Binding-site contacts:
Ligand atom N12 contacts residue LEU41 of chain 2.A at 3.6 Å.
Ligand atom N12 contacts residue PHE131 of chain 2.A at 3.4 Å.
Ligand atom C14 contacts residue ASN44 of chain 2.A at 3.7 Å.
Ligand atom C33 contacts residue ASP47 of chain 2.A at 3.5 Å.
Ligand atom O8 contacts residue ALA48 of chain 2.A at 3.2 Å.
Ligand atom O3 contacts residue GLY90 of chain 2.A at 3.5 Å.
Ligand atom C33 contacts residue ASN44 of chain 2.A at 3.5 Å.
Ligand atom C6 contacts residue SER45 of chain 2.A at 3.8 Å.
Ligand atom N12 contacts residue ASN44 of chain 2.A at 3.4 Å (h-bond).
Ligand atom C4 contacts residue THR177 of chain 2.A at 3.8 Å.
Ligand atom O3 contacts residue MET91 of chain 2.A at 3.6 Å.
Ligand atom C19 contacts residue PHE131 of chain 2.A at 3.7 Å (hydrophobic).
Ligand atom N15 contacts residue PHE131 of chain 2.A at 3.5 Å.
Ligand atom C14 contacts residue PHE131 of chain 2.A at 3.5 Å (hydrophobic).
Ligand atom C5 contacts residue MET91 of chain 2.A at 3.8 Å (hydrophobic).
Ligand atom O20 contacts residue PHE131 of chain 2.A at 3.2 Å.
Ligand atom C27 contacts residue ILE89 of chain 2.A at 3.7 Å (hydrophobic).
Ligand atom C27 contacts residue GLY90 of chain 2.A at 3.3 Å.
Ligand atom C30 contacts residue GLY128 of chain 2.A at 3.5 Å.
Ligand atom O31 contacts residue GLY128 of chain 2.A at 3.6 Å (h-bond).
Ligand atom C26 contacts residue ASN44 of chain 2.A at 3.4 Å.
Ligand atom C6 contacts residue THR177 of chain 2.A at 3.7 Å.
Ligand atom N13 contacts residue ASN44 of chain 2.A at 3.5 Å.
Ligand atom C11 contacts residue PHE131 of chain 2.A at 3.8 Å (hydrophobic).
Ligand atom C1 contacts residue MET91 of chain 2.A at 3.7 Å (hydrophobic).
Ligand atom N2 contacts residue MET91 of chain 2.A at 3.7 Å.
Ligand atom C7 contacts residue ASP86 of chain 2.A at 3.3 Å.
Ligand atom O8 contacts residue THR177 of chain 2.A at 3.4 Å.
Ligand atom N13 contacts residue VAL179 of chain 2.A at 3.7 Å.
Ligand atom C6 contacts residue ASP86 of chain 2.A at 3.3 Å.
Ligand atom C11 contacts residue ASN44 of chain 2.A at 3.5 Å.
Ligand atom C7 contacts residue THR177 of chain 2.A at 3.6 Å.
Ligand atom O20 contacts residue ASN44 of chain 2.A at 3.0 Å (h-bond).
Ligand atom C32 contacts residue ASN44 of chain 2.A at 3.7 Å.
Ligand atom C1 contacts residue THR177 of chain 2.A at 3.6 Å.
Ligand atom O8 contacts residue ASP86 of chain 2.A at 2.5 Å (salt-bridge).
Ligand atom C9 contacts residue ASN44 of chain 2.A at 3.6 Å.
Ligand atom C24 contacts residue ASN44 of chain 2.A at 3.6 Å.
Ligand atom C27 contacts residue MET91 of chain 2.A at 3.6 Å (hydrophobic).
Ligand atom O3 contacts residue THR177 of chain 2.A at 2.7 Å (h-bond).

Sequence of chain 2.A:
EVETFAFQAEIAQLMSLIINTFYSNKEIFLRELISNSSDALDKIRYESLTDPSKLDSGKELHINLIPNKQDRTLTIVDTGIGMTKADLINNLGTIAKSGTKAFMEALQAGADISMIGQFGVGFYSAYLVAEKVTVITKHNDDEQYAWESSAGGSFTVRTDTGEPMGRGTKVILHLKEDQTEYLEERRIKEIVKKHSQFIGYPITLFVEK

The protein below binds the small molecule below.
Small molecule (SMILES): CN(C(=O)c1cc2c(C(=O)N3CCCC3)[nH]nc2cc1O)c1ccc(N2CCOCC2)cc1